Sequence of chain 1.A:
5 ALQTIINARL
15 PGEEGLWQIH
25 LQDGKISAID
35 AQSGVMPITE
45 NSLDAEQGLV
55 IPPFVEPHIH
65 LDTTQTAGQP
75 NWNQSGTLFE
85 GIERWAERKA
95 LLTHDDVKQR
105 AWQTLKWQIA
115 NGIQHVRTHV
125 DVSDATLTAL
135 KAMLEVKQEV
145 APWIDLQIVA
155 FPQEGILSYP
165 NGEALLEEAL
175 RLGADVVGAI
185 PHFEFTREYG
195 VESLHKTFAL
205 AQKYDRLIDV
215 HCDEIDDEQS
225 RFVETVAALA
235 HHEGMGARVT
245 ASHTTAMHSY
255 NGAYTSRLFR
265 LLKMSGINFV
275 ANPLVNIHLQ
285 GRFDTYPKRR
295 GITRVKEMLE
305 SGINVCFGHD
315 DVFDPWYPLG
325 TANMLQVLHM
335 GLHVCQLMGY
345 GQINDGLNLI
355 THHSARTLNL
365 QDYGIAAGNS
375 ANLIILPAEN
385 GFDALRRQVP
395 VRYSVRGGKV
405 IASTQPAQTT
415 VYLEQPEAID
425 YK

Sequence of chain 6.A:
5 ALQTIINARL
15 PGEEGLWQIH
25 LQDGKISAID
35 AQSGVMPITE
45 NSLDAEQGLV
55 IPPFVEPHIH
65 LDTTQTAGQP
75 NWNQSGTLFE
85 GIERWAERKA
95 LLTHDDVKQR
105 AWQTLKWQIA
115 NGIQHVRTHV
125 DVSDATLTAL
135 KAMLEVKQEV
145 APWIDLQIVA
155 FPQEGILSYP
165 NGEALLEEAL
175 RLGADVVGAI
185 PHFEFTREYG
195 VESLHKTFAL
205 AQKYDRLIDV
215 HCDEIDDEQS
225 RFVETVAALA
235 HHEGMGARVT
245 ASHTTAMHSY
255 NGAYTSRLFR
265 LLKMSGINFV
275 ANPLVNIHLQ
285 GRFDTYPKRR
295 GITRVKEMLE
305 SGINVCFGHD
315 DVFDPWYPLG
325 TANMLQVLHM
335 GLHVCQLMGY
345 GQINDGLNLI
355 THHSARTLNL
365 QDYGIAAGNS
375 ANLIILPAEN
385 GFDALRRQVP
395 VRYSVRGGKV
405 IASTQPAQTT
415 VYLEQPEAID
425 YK

Binding-site contacts:
Ligand atom CAM contacts residue TRP106 of chain 6.A at 4.3 Å (hydrophobic).
Ligand atom CAE contacts residue GLN103 of chain 6.A at 4.1 Å.
Ligand atom OAS contacts residue GLN103 of chain 6.A at 3.5 Å (h-bond).
Ligand atom OAR contacts residue LYS110 of chain 6.A at 4.3 Å.
Ligand atom CAY contacts residue LYS110 of chain 6.A at 3.1 Å.
Ligand atom CAP contacts residue LYS110 of chain 6.A at 3.5 Å.
Ligand atom CAT contacts residue LYS110 of chain 6.A at 3.5 Å.
Ligand atom CAT contacts residue TRP106 of chain 6.A at 4.3 Å (hydrophobic).
Ligand atom OAR contacts residue TRP106 of chain 6.A at 3.5 Å.
Ligand atom OAO contacts residue TRP106 of chain 6.A at 3.9 Å.
Ligand atom OAR contacts residue TRP147 of chain 6.A at 4.3 Å.
Ligand atom OAG contacts residue GLN103 of chain 6.A at 4.2 Å.
Ligand atom OAV contacts residue LYS110 of chain 6.A at 2.9 Å (salt-bridge).
Ligand atom CAP contacts residue GLU421 of chain 1.A at 4.2 Å.
Ligand atom CAW contacts residue LYS110 of chain 6.A at 4.0 Å.
Ligand atom CAC contacts residue TRP106 of chain 6.A at 3.6 Å (hydrophobic).
Ligand atom CAX contacts residue GLU418 of chain 1.A at 2.9 Å.
Ligand atom OAO contacts residue LYS110 of chain 6.A at 3.0 Å (salt-bridge).
Ligand atom CAT contacts residue GLN107 of chain 6.A at 4.4 Å.
Ligand atom OAS contacts residue GLN107 of chain 6.A at 3.6 Å (h-bond).
Ligand atom CAN contacts residue LYS110 of chain 6.A at 4.1 Å.
Ligand atom CAN contacts residue TRP106 of chain 6.A at 3.4 Å (hydrophobic).
Ligand atom CAE contacts residue LYS102 of chain 6.A at 4.3 Å.
Ligand atom OAG contacts residue ASP99 of chain 6.A at 3.7 Å.
Ligand atom OAS contacts residue TRP106 of chain 6.A at 4.1 Å.
Ligand atom OAH contacts residue GLU143 of chain 6.A at 4.4 Å.
Ligand atom CAQ contacts residue GLU418 of chain 1.A at 4.2 Å.
Ligand atom CAU contacts residue LYS110 of chain 6.A at 3.6 Å.
Ligand atom CAI contacts residue GLU143 of chain 6.A at 4.0 Å.
Ligand atom OAG contacts residue LYS102 of chain 6.A at 4.0 Å.
Ligand atom OAR contacts residue LEU417 of chain 1.A at 3.7 Å.
Ligand atom CAX contacts residue LEU417 of chain 1.A at 4.4 Å (hydrophobic).
Ligand atom CAB contacts residue GLU143 of chain 6.A at 3.8 Å.

The protein below binds the small molecule below.
Small molecule (SMILES): C[C@H](O)COCC(COC[C@@H](C)O)(COC[C@@H](C)O)COC[C@@H](C)O